The protein below binds the small molecule below.
Small molecule (SMILES): CC(=O)N[C@H]1[C@H](O[C@H]2[C@H](O)[C@@H](NC(C)=O)CO[C@@H]2CO)O[C@H](CO)[C@@H](O[C@@H]2O[C@H](CO[C@H]3O[C@H](CO)[C@@H](O)[C@H](O)[C@@H]3O)[C@@H](O)[C@H](O[C@H]3O[C@H](CO[C@@H]4O[C@H](CO)[C@@H](O)[C@H](O)[C@@H]4O)[C@@H](O)[C@H](O)[C@@H]3O)[C@@H]2O)[C@@H]1O

Sequence of chain 1.A:
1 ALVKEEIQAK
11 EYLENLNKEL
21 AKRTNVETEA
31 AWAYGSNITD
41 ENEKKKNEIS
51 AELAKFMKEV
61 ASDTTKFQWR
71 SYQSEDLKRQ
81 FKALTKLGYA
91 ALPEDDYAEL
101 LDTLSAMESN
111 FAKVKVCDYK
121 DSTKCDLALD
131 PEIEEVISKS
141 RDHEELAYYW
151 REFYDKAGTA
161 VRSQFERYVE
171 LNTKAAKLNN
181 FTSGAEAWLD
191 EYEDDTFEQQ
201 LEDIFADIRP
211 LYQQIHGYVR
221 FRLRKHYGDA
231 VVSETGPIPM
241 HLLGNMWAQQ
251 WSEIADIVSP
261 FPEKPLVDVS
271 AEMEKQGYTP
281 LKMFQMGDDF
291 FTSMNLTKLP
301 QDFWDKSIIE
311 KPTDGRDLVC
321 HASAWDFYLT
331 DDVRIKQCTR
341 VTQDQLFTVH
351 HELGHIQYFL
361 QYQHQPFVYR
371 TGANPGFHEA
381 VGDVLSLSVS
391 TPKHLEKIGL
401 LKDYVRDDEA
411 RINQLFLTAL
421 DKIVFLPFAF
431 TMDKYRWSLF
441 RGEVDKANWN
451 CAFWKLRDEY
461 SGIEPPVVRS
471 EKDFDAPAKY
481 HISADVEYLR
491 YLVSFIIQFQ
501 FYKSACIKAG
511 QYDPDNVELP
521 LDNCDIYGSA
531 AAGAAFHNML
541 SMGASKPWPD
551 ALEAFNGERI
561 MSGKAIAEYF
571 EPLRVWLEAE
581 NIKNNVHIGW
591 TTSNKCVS

Binding-site contacts:
Ligand atom O7 contacts residue ASN180 of chain 1.A at 3.6 Å (h-bond).
Ligand atom C8 contacts residue ASN179 of chain 1.A at 4.5 Å.
Ligand atom O5 contacts residue ASN180 of chain 1.A at 2.4 Å (h-bond).
Ligand atom C7 contacts residue ASN180 of chain 1.A at 3.4 Å.
Ligand atom C2 contacts residue ASN180 of chain 1.A at 2.4 Å.
Ligand atom N2 contacts residue ASN180 of chain 1.A at 2.8 Å (h-bond).
Ligand atom O5 contacts residue GLN68 of chain 1.A at 3.8 Å.
Ligand atom C4 contacts residue ASN180 of chain 1.A at 4.2 Å.
Ligand atom C1 contacts residue ASN180 of chain 1.A at 1.4 Å.
Ligand atom C5 contacts residue GLN68 of chain 1.A at 3.4 Å.
Ligand atom C3 contacts residue ASN180 of chain 1.A at 3.8 Å.
Ligand atom C8 contacts residue LEU178 of chain 1.A at 3.8 Å (hydrophobic).
Ligand atom N2 contacts residue LEU178 of chain 1.A at 4.3 Å.
Ligand atom C6 contacts residue GLN68 of chain 1.A at 3.9 Å.
Ligand atom C8 contacts residue ASN180 of chain 1.A at 4.5 Å.
Ligand atom O6 contacts residue GLN68 of chain 1.A at 3.6 Å.
Ligand atom C5 contacts residue ASN180 of chain 1.A at 3.6 Å.